Sequence of chain 1.A:
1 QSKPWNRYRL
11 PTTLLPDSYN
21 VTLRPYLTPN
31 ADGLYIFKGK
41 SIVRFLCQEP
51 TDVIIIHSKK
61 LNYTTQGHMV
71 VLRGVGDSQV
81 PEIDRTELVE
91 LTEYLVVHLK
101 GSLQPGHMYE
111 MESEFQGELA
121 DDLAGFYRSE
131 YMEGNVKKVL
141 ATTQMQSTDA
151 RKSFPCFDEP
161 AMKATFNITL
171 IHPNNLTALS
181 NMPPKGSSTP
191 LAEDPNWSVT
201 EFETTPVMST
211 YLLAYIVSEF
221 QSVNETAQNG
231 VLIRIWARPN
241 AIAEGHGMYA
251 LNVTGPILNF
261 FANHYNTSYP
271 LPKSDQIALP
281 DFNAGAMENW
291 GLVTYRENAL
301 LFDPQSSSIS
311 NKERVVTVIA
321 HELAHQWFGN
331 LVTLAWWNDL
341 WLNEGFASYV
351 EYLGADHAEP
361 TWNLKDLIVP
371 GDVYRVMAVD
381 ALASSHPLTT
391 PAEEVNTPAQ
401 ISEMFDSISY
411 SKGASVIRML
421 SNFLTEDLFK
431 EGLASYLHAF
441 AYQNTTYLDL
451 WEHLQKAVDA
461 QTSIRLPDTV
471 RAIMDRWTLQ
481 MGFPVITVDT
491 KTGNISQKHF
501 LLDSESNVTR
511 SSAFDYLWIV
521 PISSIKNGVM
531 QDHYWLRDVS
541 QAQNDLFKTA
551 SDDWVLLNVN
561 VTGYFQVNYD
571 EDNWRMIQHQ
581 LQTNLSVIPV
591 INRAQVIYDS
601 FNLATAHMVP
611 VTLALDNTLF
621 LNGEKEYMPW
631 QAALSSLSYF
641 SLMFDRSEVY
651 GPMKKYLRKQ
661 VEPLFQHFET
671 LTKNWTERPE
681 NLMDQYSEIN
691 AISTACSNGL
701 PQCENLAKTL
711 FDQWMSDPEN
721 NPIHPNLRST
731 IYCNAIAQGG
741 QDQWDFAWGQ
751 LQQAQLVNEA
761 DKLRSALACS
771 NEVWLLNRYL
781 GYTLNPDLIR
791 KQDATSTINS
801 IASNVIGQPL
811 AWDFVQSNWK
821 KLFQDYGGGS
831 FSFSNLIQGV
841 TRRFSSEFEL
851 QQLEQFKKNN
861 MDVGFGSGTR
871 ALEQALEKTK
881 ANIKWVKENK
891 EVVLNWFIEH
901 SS

The small molecule below binds the protein below.
Small molecule (SMILES): CC(=O)N[C@H]1[C@H](O[C@H]2[C@H](O)[C@@H](NC(C)=O)CO[C@@H]2CO)O[C@H](CO)[C@@H](O)[C@@H]1O

Binding-site contacts:
Ligand atom O6 contacts residue NAG2 of chain 1.B at 3.7 Å.
Ligand atom C7 contacts residue NAG1 of chain 1.B at 4.0 Å.
Ligand atom N2 contacts residue ASN20 of chain 1.A at 3.5 Å (h-bond).
Ligand atom C3 contacts residue SER18 of chain 1.A at 4.0 Å.
Ligand atom C8 contacts residue TYR19 of chain 1.A at 3.8 Å (hydrophobic).
Ligand atom C2 contacts residue ASN167 of chain 1.A at 2.5 Å.
Ligand atom C7 contacts residue ARG44 of chain 1.A at 3.5 Å.
Ligand atom C5 contacts residue ASN167 of chain 1.A at 3.6 Å.
Ligand atom O7 contacts residue ARG44 of chain 1.A at 3.2 Å (salt-bridge).
Ligand atom C2 contacts residue ASN20 of chain 1.A at 4.0 Å.
Ligand atom C1 contacts residue THR204 of chain 1.A at 3.8 Å.
Ligand atom O6 contacts residue SO41 of chain 1.V at 2.7 Å (h-bond).
Ligand atom C8 contacts residue ASN20 of chain 1.A at 3.6 Å.
Ligand atom N2 contacts residue ASN167 of chain 1.A at 2.9 Å (h-bond).
Ligand atom O3 contacts residue ARG44 of chain 1.A at 3.0 Å (salt-bridge).
Ligand atom C1 contacts residue ASN167 of chain 1.A at 1.4 Å.
Ligand atom O7 contacts residue ASN167 of chain 1.A at 4.0 Å.
Ligand atom C6 contacts residue THR204 of chain 1.A at 3.5 Å.
Ligand atom C3 contacts residue ARG44 of chain 1.A at 4.0 Å.
Ligand atom C7 contacts residue ASN20 of chain 1.A at 3.3 Å.
Ligand atom C7 contacts residue SER18 of chain 1.A at 3.8 Å.
Ligand atom O6 contacts residue THR204 of chain 1.A at 3.5 Å (h-bond).
Ligand atom O5 contacts residue THR204 of chain 1.A at 3.2 Å (h-bond).
Ligand atom C6 contacts residue SO41 of chain 1.V at 3.6 Å.
Ligand atom N2 contacts residue SER18 of chain 1.A at 2.9 Å (h-bond).
Ligand atom C5 contacts residue SO41 of chain 1.V at 3.6 Å.
Ligand atom C7 contacts residue ASN167 of chain 1.A at 3.7 Å.
Ligand atom O7 contacts residue NAG1 of chain 1.B at 3.0 Å (h-bond).
Ligand atom C8 contacts residue SER18 of chain 1.A at 3.7 Å.
Ligand atom O7 contacts residue ASN20 of chain 1.A at 3.4 Å (h-bond).
Ligand atom O5 contacts residue SO41 of chain 1.V at 2.6 Å (h-bond).
Ligand atom C1 contacts residue ASN20 of chain 1.A at 4.0 Å.
Ligand atom C1 contacts residue SO41 of chain 1.V at 3.6 Å.
Ligand atom C5 contacts residue THR204 of chain 1.A at 3.4 Å.
Ligand atom O5 contacts residue ASN167 of chain 1.A at 2.4 Å (h-bond).
Ligand atom N2 contacts residue ARG44 of chain 1.A at 3.9 Å.
Ligand atom C8 contacts residue ARG44 of chain 1.A at 3.8 Å.
Ligand atom C2 contacts residue SER18 of chain 1.A at 3.8 Å.
Ligand atom O6 contacts residue ARG44 of chain 1.A at 4.0 Å.
Ligand atom C3 contacts residue ASN167 of chain 1.A at 3.7 Å.